Sequence of chain 3.A:
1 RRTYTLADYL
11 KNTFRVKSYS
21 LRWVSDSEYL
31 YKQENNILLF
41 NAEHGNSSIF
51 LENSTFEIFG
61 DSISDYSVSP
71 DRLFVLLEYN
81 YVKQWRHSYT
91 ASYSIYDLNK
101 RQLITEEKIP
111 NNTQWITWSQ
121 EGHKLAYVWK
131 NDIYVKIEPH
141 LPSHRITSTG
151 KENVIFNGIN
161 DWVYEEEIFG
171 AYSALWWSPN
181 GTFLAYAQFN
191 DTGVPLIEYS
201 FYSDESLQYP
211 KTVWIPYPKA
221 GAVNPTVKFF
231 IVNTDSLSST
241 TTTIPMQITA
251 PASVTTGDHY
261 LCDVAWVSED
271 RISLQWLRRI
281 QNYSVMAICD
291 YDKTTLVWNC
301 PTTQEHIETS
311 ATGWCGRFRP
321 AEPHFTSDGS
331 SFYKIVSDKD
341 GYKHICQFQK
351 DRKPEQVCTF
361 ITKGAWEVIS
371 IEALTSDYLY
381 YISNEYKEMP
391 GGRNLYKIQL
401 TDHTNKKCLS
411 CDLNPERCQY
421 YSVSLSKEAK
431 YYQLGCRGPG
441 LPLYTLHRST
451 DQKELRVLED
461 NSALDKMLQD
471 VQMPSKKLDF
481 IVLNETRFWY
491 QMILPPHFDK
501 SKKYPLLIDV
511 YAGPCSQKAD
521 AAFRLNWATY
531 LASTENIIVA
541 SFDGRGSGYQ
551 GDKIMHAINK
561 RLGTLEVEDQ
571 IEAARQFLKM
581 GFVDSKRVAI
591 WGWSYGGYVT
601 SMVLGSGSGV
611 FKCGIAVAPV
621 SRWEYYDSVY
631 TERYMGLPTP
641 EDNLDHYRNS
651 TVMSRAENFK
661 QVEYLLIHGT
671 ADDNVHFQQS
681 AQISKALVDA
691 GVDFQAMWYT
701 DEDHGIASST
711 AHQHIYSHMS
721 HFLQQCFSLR

The small molecule below binds the protein below.
Small molecule (SMILES): CC(=O)N[C@@H]1[C@@H](O)[C@H](O)[C@@H](CO)O[C@H]1O

Binding-site contacts:
Ligand atom C1 contacts residue ASN282 of chain 3.A at 1.4 Å.
Ligand atom O5 contacts residue ILE280 of chain 3.A at 3.8 Å.
Ligand atom C8 contacts residue ASN282 of chain 3.A at 3.9 Å.
Ligand atom C8 contacts residue SER310 of chain 3.A at 4.4 Å.
Ligand atom C7 contacts residue ASN282 of chain 3.A at 3.2 Å.
Ligand atom C1 contacts residue ILE280 of chain 3.A at 4.1 Å (hydrophobic).
Ligand atom N2 contacts residue SER310 of chain 3.A at 4.1 Å.
Ligand atom O6 contacts residue LYS560 of chain 3.A at 3.1 Å (salt-bridge).
Ligand atom C3 contacts residue ASN282 of chain 3.A at 3.7 Å.
Ligand atom C8 contacts residue THR309 of chain 3.A at 3.7 Å.
Ligand atom O5 contacts residue ASN282 of chain 3.A at 2.4 Å (h-bond).
Ligand atom C2 contacts residue ASN282 of chain 3.A at 2.4 Å.
Ligand atom C4 contacts residue ASN282 of chain 3.A at 4.2 Å.
Ligand atom N2 contacts residue ASN282 of chain 3.A at 2.8 Å (h-bond).
Ligand atom O6 contacts residue ILE280 of chain 3.A at 4.2 Å.
Ligand atom C6 contacts residue LYS560 of chain 3.A at 4.3 Å.
Ligand atom C5 contacts residue ASN282 of chain 3.A at 3.7 Å.
Ligand atom O7 contacts residue ASN282 of chain 3.A at 3.1 Å (h-bond).